The protein below binds the small molecule below.
Small molecule (SMILES): CC(=O)N[C@@H]1[C@@H](O)[C@H](O)[C@@H](CO)O[C@H]1O

Binding-site contacts:
Ligand atom O6 contacts residue LYS345 of chain 1.E at 4.1 Å.
Ligand atom O3 contacts residue GLU292 of chain 1.E at 4.4 Å.
Ligand atom C7 contacts residue GLU292 of chain 1.E at 3.9 Å.
Ligand atom N2 contacts residue ASN291 of chain 1.E at 2.9 Å (h-bond).
Ligand atom O5 contacts residue GLU270 of chain 1.E at 3.8 Å.
Ligand atom O5 contacts residue ASN291 of chain 1.E at 2.5 Å (h-bond).
Ligand atom C1 contacts residue GLU292 of chain 1.E at 4.3 Å.
Ligand atom C2 contacts residue GLU292 of chain 1.E at 4.0 Å.
Ligand atom O7 contacts residue ASN291 of chain 1.E at 3.3 Å (h-bond).
Ligand atom C1 contacts residue ASN291 of chain 1.E at 1.5 Å.
Ligand atom C1 contacts residue GLU270 of chain 1.E at 4.2 Å.
Ligand atom N2 contacts residue GLU292 of chain 1.E at 3.1 Å (salt-bridge).
Ligand atom C3 contacts residue GLU292 of chain 1.E at 4.0 Å.
Ligand atom C4 contacts residue ASN291 of chain 1.E at 4.3 Å.
Ligand atom C5 contacts residue ASN291 of chain 1.E at 3.8 Å.
Ligand atom O5 contacts residue GLU271 of chain 1.E at 4.2 Å.
Ligand atom O7 contacts residue GLU269 of chain 1.E at 3.5 Å (salt-bridge).
Ligand atom O6 contacts residue LYS348 of chain 1.E at 3.8 Å.
Ligand atom C3 contacts residue ASN291 of chain 1.E at 3.9 Å.
Ligand atom C8 contacts residue ASN291 of chain 1.E at 3.7 Å.
Ligand atom C2 contacts residue GLU270 of chain 1.E at 4.5 Å.
Ligand atom O5 contacts residue LYS345 of chain 1.E at 4.1 Å.
Ligand atom C1 contacts residue LYS345 of chain 1.E at 4.2 Å.
Ligand atom C7 contacts residue ASN291 of chain 1.E at 3.3 Å.
Ligand atom C2 contacts residue ASN291 of chain 1.E at 2.5 Å.
Ligand atom C8 contacts residue GLU292 of chain 1.E at 3.6 Å.
Ligand atom C5 contacts residue LYS345 of chain 1.E at 4.0 Å.

Sequence of chain 1.E:
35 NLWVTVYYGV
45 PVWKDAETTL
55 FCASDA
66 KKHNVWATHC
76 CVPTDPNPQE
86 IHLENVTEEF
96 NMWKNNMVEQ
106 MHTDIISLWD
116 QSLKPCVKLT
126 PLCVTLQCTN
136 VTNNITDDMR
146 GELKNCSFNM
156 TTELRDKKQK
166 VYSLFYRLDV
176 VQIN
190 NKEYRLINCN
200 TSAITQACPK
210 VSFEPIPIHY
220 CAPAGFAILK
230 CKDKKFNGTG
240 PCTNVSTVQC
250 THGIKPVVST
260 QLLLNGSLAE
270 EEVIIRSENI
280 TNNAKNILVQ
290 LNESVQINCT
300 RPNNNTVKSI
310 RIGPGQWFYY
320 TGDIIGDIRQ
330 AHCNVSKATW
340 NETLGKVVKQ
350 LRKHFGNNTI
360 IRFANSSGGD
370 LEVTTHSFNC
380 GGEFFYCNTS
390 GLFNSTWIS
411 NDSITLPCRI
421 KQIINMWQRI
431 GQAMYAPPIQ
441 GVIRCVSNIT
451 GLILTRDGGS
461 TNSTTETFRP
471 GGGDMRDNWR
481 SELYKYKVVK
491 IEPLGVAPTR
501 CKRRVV